Sequence of chain 1.B:
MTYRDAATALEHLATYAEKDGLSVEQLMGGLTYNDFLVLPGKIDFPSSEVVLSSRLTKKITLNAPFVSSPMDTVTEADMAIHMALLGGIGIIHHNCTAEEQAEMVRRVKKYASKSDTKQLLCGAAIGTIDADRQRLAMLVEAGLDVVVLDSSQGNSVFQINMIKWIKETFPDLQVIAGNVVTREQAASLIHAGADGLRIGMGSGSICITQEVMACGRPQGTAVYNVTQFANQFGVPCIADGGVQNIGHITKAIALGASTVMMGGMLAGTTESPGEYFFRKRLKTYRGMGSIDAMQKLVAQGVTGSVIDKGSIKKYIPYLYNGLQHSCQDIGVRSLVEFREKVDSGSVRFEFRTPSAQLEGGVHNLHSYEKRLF

Binding-site contacts:
Ligand atom O1P contacts residue GLY260 of chain 4.B at 2.9 Å (h-bond).
Ligand atom C6 contacts residue GLY309 of chain 4.B at 3.5 Å.
Ligand atom C3' contacts residue ASP258 of chain 4.B at 3.4 Å.
Ligand atom O5' contacts residue GLY259 of chain 4.B at 3.5 Å.
Ligand atom O6 contacts residue GLY309 of chain 4.B at 2.5 Å (h-bond).
Ligand atom N3 contacts residue CYS225 of chain 4.B at 3.3 Å (h-bond).
Ligand atom O2' contacts residue ARG216 of chain 4.B at 3.1 Å (salt-bridge).
Ligand atom O3' contacts residue MET279 of chain 4.B at 3.5 Å (h-bond).
Ligand atom O6 contacts residue GLN339 of chain 4.B at 3.7 Å.
Ligand atom C5 contacts residue ILE224 of chain 4.B at 3.7 Å (hydrophobic).
Ligand atom O5' contacts residue GLY222 of chain 4.B at 3.3 Å.
Ligand atom C2' contacts residue ARG216 of chain 4.B at 3.4 Å.
Ligand atom O2P contacts residue GLY282 of chain 4.B at 3.1 Å (h-bond).
Ligand atom N7 contacts residue ILE224 of chain 4.B at 3.3 Å.
Ligand atom C2 contacts residue CYS225 of chain 4.B at 3.1 Å (hydrophobic).
Ligand atom C2' contacts residue ASP258 of chain 4.B at 3.4 Å.
Ligand atom P contacts residue SER223 of chain 4.B at 3.5 Å.
Ligand atom C2 contacts residue THR227 of chain 4.B at 3.4 Å.
Ligand atom N1 contacts residue GLN339 of chain 4.B at 2.9 Å (h-bond).
Ligand atom C6 contacts residue GLN339 of chain 4.B at 3.7 Å.
Ligand atom C8 contacts residue MET79 of chain 4.B at 3.7 Å (hydrophobic).
Ligand atom O6 contacts residue MET308 of chain 4.B at 3.2 Å (h-bond).
Ligand atom C4' contacts residue ASP258 of chain 4.B at 3.4 Å.
Ligand atom O1P contacts residue GLY222 of chain 4.B at 3.5 Å.
Ligand atom C3' contacts residue SER77 of chain 4.B at 3.3 Å.
Ligand atom O6 contacts residue GLY307 of chain 4.B at 3.4 Å.
Ligand atom O2' contacts residue ASP258 of chain 4.B at 2.2 Å (salt-bridge).
Ligand atom O4' contacts residue GLY222 of chain 4.B at 3.7 Å.
Ligand atom N7 contacts residue GLY307 of chain 4.B at 3.4 Å.
Ligand atom O3P contacts residue GLY281 of chain 4.B at 3.0 Å (h-bond).
Ligand atom O2P contacts residue TYR305 of chain 4.B at 2.5 Å (h-bond).
Ligand atom C2 contacts residue GLN339 of chain 4.B at 3.7 Å.
Ligand atom N7 contacts residue MET308 of chain 4.B at 3.1 Å (h-bond).
Ligand atom C8 contacts residue ILE224 of chain 4.B at 3.4 Å (hydrophobic).
Ligand atom O1P contacts residue SER223 of chain 4.B at 2.9 Å (h-bond).
Ligand atom O3' contacts residue ARG216 of chain 4.B at 3.2 Å (salt-bridge).
Ligand atom O6 contacts residue GLY340 of chain 4.B at 3.5 Å.
Ligand atom O3' contacts residue SER77 of chain 4.B at 2.5 Å (h-bond).
Ligand atom O3' contacts residue ASP258 of chain 4.B at 2.5 Å (salt-bridge).
Ligand atom O2P contacts residue SER223 of chain 4.B at 2.5 Å (h-bond).

Sequence of chain 4.B:
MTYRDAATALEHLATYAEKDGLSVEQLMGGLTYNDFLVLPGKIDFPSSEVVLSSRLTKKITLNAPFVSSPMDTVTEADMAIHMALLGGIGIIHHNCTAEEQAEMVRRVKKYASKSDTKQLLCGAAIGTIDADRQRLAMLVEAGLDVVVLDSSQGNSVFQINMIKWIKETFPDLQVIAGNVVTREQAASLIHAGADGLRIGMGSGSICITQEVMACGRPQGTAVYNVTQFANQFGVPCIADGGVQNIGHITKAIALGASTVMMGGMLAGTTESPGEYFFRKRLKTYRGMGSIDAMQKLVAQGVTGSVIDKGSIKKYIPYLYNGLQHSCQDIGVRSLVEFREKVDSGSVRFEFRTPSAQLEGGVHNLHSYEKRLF

This protein binds this small molecule.
Small molecule (SMILES): O=c1[nH]cnc2c1ncn2[C@@H]1O[C@H](COP(=O)(O)O)[C@@H](O)[C@H]1O